This small molecule binds to this protein.
Small molecule (SMILES): CC(C)C[C@](C)(N)C(=O)O

Sequence of chain 1.A:
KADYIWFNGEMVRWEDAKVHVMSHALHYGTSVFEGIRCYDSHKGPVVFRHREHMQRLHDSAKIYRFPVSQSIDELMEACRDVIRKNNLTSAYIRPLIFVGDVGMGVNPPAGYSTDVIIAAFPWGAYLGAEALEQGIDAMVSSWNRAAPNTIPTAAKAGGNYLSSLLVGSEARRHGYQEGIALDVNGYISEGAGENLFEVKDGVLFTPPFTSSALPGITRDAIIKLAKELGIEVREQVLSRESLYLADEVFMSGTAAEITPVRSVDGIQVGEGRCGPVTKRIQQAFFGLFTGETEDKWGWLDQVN

Binding-site contacts:
Ligand atom CB1 contacts residue TYR96 of chain 1.A at 3.9 Å (hydrophobic).
Ligand atom CD2 contacts residue GLY197 of chain 1.A at 3.5 Å.
Ligand atom CA contacts residue TYR96 of chain 1.A at 4.0 Å (hydrophobic).
Ligand atom N contacts residue TYR165 of chain 1.A at 4.2 Å.
Ligand atom CA contacts residue PLP1 of chain 1.D at 2.5 Å.
Ligand atom OXT contacts residue GLY197 of chain 1.A at 4.4 Å.
Ligand atom CD1 contacts residue TRP127 of chain 1.A at 4.0 Å (hydrophobic).
Ligand atom CB2 contacts residue PHE37 of chain 1.A at 3.8 Å (hydrophobic).
Ligand atom OXT contacts residue GLY257 of chain 1.A at 4.2 Å.
Ligand atom CD1 contacts residue TYR130 of chain 1.A at 3.8 Å (hydrophobic).
Ligand atom CB2 contacts residue LYS160 of chain 1.A at 3.4 Å.
Ligand atom N contacts residue PLP1 of chain 1.D at 1.4 Å.
Ligand atom N contacts residue LYS160 of chain 1.A at 3.5 Å (salt-bridge).
Ligand atom O contacts residue PLP1 of chain 1.D at 4.0 Å.
Ligand atom CB2 contacts residue TYR96 of chain 1.A at 3.9 Å (hydrophobic).
Ligand atom C contacts residue THR258 of chain 1.A at 4.0 Å.
Ligand atom OXT contacts residue ALA259 of chain 1.A at 3.1 Å (h-bond).
Ligand atom C contacts residue PLP1 of chain 1.D at 3.1 Å.
Ligand atom C contacts residue TYR96 of chain 1.A at 3.7 Å (hydrophobic).
Ligand atom CG contacts residue TYR96 of chain 1.A at 4.4 Å (hydrophobic).
Ligand atom CB2 contacts residue GLY39 of chain 1.A at 4.2 Å.
Ligand atom O contacts residue ALA259 of chain 1.A at 3.8 Å.
Ligand atom OXT contacts residue PLP1 of chain 1.D at 3.2 Å.
Ligand atom O contacts residue THR258 of chain 1.A at 3.4 Å.
Ligand atom CB2 contacts residue PLP1 of chain 1.D at 3.0 Å.
Ligand atom CB1 contacts residue PLP1 of chain 1.D at 3.7 Å.
Ligand atom CD2 contacts residue PLP1 of chain 1.D at 4.2 Å.
Ligand atom CD2 contacts residue TYR130 of chain 1.A at 4.0 Å (hydrophobic).
Ligand atom CG contacts residue ALA259 of chain 1.A at 4.1 Å (hydrophobic).
Ligand atom O contacts residue GLY39 of chain 1.A at 3.5 Å.
Ligand atom OXT contacts residue THR258 of chain 1.A at 3.4 Å (h-bond).
Ligand atom CA contacts residue LYS160 of chain 1.A at 4.1 Å.
Ligand atom O contacts residue TYR96 of chain 1.A at 2.8 Å (h-bond).
Ligand atom C contacts residue ALA259 of chain 1.A at 3.8 Å (hydrophobic).
Ligand atom N contacts residue GLY197 of chain 1.A at 3.8 Å.